A protein and the small-molecule ligand that binds it are described below.
Small molecule (SMILES): O=c1[nH]c(=O)n([C@@H]2O[C@H](CO)[C@@H](O)[C@H](O)[C@H]2O)cc1Br

Binding-site contacts:
Ligand atom C2 contacts residue GLU672 of chain 2.A at 3.8 Å.
Ligand atom O5 contacts residue LEU136 of chain 2.A at 3.7 Å.
Ligand atom C4 contacts residue GLY675 of chain 2.A at 3.7 Å.
Ligand atom C6 contacts residue ASN484 of chain 2.A at 3.4 Å.
Ligand atom C2A contacts residue ASN284 of chain 2.A at 3.6 Å.
Ligand atom O4A contacts residue ASP283 of chain 2.A at 3.4 Å (salt-bridge).
Ligand atom O3 contacts residue SER674 of chain 2.A at 2.9 Å (h-bond).
Ligand atom C6A contacts residue HIS377 of chain 2.A at 3.4 Å.
Ligand atom C6 contacts residue GLY135 of chain 2.A at 3.7 Å.
Ligand atom O2 contacts residue ASN284 of chain 2.A at 3.1 Å (h-bond).
Ligand atom O4 contacts residue GLY675 of chain 2.A at 2.8 Å (h-bond).
Ligand atom O2 contacts residue GLU672 of chain 2.A at 3.2 Å (salt-bridge).
Ligand atom C5A contacts residue ASN284 of chain 2.A at 3.7 Å.
Ligand atom N3 contacts residue ASP283 of chain 2.A at 2.5 Å (salt-bridge).
Ligand atom C3 contacts residue GLU672 of chain 2.A at 3.3 Å.
Ligand atom C6A contacts residue ASN284 of chain 2.A at 3.8 Å.
Ligand atom O4 contacts residue SER674 of chain 2.A at 3.7 Å.
Ligand atom O3 contacts residue ALA673 of chain 2.A at 3.4 Å (h-bond).
Ligand atom C2A contacts residue LEU136 of chain 2.A at 3.6 Å (hydrophobic).
Ligand atom N1 contacts residue ASN284 of chain 2.A at 3.8 Å.
Ligand atom C2A contacts residue ASP283 of chain 2.A at 3.4 Å.
Ligand atom C3 contacts residue GLY675 of chain 2.A at 3.7 Å.
Ligand atom O2A contacts residue LEU136 of chain 2.A at 3.1 Å (h-bond).
Ligand atom C4A contacts residue ASN284 of chain 2.A at 3.6 Å.
Ligand atom C6 contacts residue HIS377 of chain 2.A at 3.5 Å.
Ligand atom N1 contacts residue LEU136 of chain 2.A at 3.8 Å.
Ligand atom O5 contacts residue HIS377 of chain 2.A at 3.5 Å (h-bond).
Ligand atom C4A contacts residue ASP283 of chain 2.A at 3.4 Å.
Ligand atom C5 contacts residue GLY135 of chain 2.A at 3.7 Å.
Ligand atom O6 contacts residue HIS377 of chain 2.A at 2.6 Å (h-bond).
Ligand atom O3 contacts residue GLY675 of chain 2.A at 3.1 Å (h-bond).
Ligand atom O4 contacts residue ASN484 of chain 2.A at 3.6 Å (h-bond).
Ligand atom O2A contacts residue GLY135 of chain 2.A at 3.1 Å (h-bond).
Ligand atom O3 contacts residue GLU672 of chain 2.A at 2.7 Å (salt-bridge).
Ligand atom O2 contacts residue TYR573 of chain 2.A at 3.2 Å (h-bond).
Ligand atom O2A contacts residue ASP283 of chain 2.A at 3.2 Å (salt-bridge).
Ligand atom N3 contacts residue ASN284 of chain 2.A at 3.6 Å (h-bond).
Ligand atom O4A contacts residue ASN284 of chain 2.A at 2.9 Å (h-bond).
Ligand atom C5 contacts residue LEU136 of chain 2.A at 3.8 Å (hydrophobic).
Ligand atom O6 contacts residue ASN484 of chain 2.A at 2.9 Å (h-bond).

Sequence of chain 2.A:
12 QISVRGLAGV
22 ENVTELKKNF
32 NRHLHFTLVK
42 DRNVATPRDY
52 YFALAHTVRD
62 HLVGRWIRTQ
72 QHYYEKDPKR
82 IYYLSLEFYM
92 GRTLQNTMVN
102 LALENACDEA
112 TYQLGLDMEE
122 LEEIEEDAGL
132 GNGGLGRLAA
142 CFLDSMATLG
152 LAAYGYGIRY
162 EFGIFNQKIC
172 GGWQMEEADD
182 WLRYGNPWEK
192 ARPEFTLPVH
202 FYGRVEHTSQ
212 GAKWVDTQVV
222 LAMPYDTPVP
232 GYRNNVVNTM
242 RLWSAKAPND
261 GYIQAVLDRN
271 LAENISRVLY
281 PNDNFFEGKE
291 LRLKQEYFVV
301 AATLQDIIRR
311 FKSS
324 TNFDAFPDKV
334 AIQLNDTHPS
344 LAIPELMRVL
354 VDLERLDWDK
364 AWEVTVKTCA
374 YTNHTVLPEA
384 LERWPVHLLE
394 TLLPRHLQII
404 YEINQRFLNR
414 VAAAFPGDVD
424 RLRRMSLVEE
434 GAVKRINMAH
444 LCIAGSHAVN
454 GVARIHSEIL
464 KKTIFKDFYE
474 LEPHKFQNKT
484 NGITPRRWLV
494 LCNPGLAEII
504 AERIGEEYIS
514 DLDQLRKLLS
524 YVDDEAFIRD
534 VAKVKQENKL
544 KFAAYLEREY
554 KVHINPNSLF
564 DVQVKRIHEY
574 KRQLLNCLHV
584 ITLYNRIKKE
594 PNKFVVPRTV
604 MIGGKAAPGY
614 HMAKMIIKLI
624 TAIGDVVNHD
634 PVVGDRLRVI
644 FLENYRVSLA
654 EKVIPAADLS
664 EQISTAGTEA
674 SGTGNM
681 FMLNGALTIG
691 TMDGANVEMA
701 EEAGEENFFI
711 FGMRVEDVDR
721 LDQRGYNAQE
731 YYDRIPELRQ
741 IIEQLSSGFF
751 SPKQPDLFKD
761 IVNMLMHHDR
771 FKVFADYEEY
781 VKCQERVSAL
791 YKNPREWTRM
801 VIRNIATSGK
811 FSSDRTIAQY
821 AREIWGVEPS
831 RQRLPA